Sequence of chain 1.W:
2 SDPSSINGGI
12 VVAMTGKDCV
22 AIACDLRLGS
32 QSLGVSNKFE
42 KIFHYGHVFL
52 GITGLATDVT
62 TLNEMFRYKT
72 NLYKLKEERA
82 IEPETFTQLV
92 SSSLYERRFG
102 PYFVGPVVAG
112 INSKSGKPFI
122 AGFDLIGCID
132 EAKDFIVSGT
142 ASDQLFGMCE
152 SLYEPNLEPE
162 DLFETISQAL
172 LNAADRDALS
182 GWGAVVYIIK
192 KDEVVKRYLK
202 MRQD

The small molecule below binds the protein below.
Small molecule (SMILES): CC(C)C[C@H](NC(=O)[C@H](Cc1ccccc1)NC(=O)c1cnccn1)B(O)O

Sequence of chain 1.V:
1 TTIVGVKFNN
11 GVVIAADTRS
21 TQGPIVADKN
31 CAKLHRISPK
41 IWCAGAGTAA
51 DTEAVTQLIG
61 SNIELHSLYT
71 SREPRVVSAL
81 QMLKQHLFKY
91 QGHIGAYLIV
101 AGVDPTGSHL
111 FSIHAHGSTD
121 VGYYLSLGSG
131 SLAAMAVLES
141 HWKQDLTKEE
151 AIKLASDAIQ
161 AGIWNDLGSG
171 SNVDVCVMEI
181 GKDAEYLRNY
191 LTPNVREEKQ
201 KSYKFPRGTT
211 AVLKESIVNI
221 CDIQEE

Binding-site contacts:
Ligand atom C25 contacts residue LYS33 of chain 1.V at 4.0 Å.
Ligand atom C17 contacts residue GLY47 of chain 1.V at 3.9 Å.
Ligand atom C6 contacts residue ASP125 of chain 1.W at 3.8 Å.
Ligand atom C10 contacts residue THR21 of chain 1.V at 3.7 Å.
Ligand atom C18 contacts residue GLY47 of chain 1.V at 3.6 Å.
Ligand atom C24 contacts residue GLY45 of chain 1.V at 3.6 Å.
Ligand atom O27 contacts residue ALA46 of chain 1.V at 3.7 Å.
Ligand atom C23 contacts residue ALA49 of chain 1.V at 3.8 Å (hydrophobic).
Ligand atom C21 contacts residue GLY47 of chain 1.V at 3.8 Å.
Ligand atom C11 contacts residue THR21 of chain 1.V at 3.4 Å.
Ligand atom O27 contacts residue THR1 of chain 1.V at 2.4 Å (h-bond).
Ligand atom N9 contacts residue THR21 of chain 1.V at 3.1 Å (h-bond).
Ligand atom O8 contacts residue ALA49 of chain 1.V at 3.0 Å (h-bond).
Ligand atom O28 contacts residue THR1 of chain 1.V at 2.3 Å (h-bond).
Ligand atom C3 contacts residue THR21 of chain 1.V at 3.6 Å.
Ligand atom C5 contacts residue ASP125 of chain 1.W at 3.8 Å.
Ligand atom C24 contacts residue ALA49 of chain 1.V at 3.7 Å (hydrophobic).
Ligand atom O27 contacts residue GLY47 of chain 1.V at 3.0 Å (h-bond).
Ligand atom C25 contacts residue SER20 of chain 1.V at 3.9 Å.
Ligand atom C13 contacts residue THR21 of chain 1.V at 3.6 Å.
Ligand atom O19 contacts residue THR21 of chain 1.V at 3.1 Å (h-bond).
Ligand atom N1 contacts residue ASP125 of chain 1.W at 4.0 Å.
Ligand atom N20 contacts residue THR1 of chain 1.V at 3.7 Å.
Ligand atom N1 contacts residue CYS129 of chain 1.W at 3.8 Å.
Ligand atom C7 contacts residue ALA49 of chain 1.V at 3.9 Å (hydrophobic).
Ligand atom C14 contacts residue GLN22 of chain 1.V at 3.9 Å.
Ligand atom C22 contacts residue GLY47 of chain 1.V at 3.8 Å.
Ligand atom B26 contacts residue THR1 of chain 1.V at 1.4 Å.
Ligand atom O19 contacts residue SER20 of chain 1.V at 3.1 Å (h-bond).
Ligand atom C10 contacts residue GLY47 of chain 1.V at 3.5 Å.
Ligand atom C6 contacts residue CYS129 of chain 1.W at 3.7 Å (hydrophobic).
Ligand atom C12 contacts residue THR21 of chain 1.V at 3.9 Å.
Ligand atom C16 contacts residue THR48 of chain 1.V at 3.9 Å.
Ligand atom N1 contacts residue ALA49 of chain 1.V at 3.9 Å.
Ligand atom N20 contacts residue GLY47 of chain 1.V at 2.9 Å (h-bond).
Ligand atom C21 contacts residue THR1 of chain 1.V at 2.3 Å.
Ligand atom C24 contacts residue THR52 of chain 1.V at 3.8 Å.
Ligand atom C23 contacts residue GLY47 of chain 1.V at 3.6 Å.
Ligand atom C22 contacts residue THR1 of chain 1.V at 2.7 Å.
Ligand atom N4 contacts residue GLN22 of chain 1.V at 3.8 Å.